Binding-site contacts:
Ligand atom C8 contacts residue ASN37 of chain 1.G at 3.9 Å.
Ligand atom C5 contacts residue ASN37 of chain 1.G at 3.6 Å.
Ligand atom C2 contacts residue ASN37 of chain 1.G at 2.7 Å.
Ligand atom C3 contacts residue ASN37 of chain 1.G at 3.9 Å.
Ligand atom C7 contacts residue ASN37 of chain 1.G at 3.6 Å.
Ligand atom C1 contacts residue ASN37 of chain 1.G at 1.5 Å.
Ligand atom N2 contacts residue ASN37 of chain 1.G at 3.1 Å.
Ligand atom O5 contacts residue ASN37 of chain 1.G at 2.2 Å (h-bond).
Ligand atom O7 contacts residue ASN37 of chain 1.G at 4.3 Å.
Ligand atom C7 contacts residue LEU90 of chain 1.G at 4.0 Å (hydrophobic).
Ligand atom N2 contacts residue LEU90 of chain 1.G at 3.9 Å.
Ligand atom C4 contacts residue ASN37 of chain 1.G at 4.3 Å.
Ligand atom C8 contacts residue ASN35 of chain 1.G at 4.4 Å.
Ligand atom C8 contacts residue LEU90 of chain 1.G at 3.1 Å (hydrophobic).

This small molecule binds to this protein.
Small molecule (SMILES): CC(=O)N[C@@H]1[C@@H](O)[C@H](O)[C@@H](CO)O[C@H]1O

Sequence of chain 1.G:
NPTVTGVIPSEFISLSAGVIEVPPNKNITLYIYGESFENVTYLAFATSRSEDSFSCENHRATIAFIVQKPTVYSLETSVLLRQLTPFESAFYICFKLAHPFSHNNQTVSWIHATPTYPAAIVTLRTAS